A protein and the small-molecule ligand that binds it are described below.
Small molecule (SMILES): CC(=O)N[C@@H]1[C@@H](O)[C@H](O)[C@@H](CO)O[C@H]1O

Sequence of chain 1.A:
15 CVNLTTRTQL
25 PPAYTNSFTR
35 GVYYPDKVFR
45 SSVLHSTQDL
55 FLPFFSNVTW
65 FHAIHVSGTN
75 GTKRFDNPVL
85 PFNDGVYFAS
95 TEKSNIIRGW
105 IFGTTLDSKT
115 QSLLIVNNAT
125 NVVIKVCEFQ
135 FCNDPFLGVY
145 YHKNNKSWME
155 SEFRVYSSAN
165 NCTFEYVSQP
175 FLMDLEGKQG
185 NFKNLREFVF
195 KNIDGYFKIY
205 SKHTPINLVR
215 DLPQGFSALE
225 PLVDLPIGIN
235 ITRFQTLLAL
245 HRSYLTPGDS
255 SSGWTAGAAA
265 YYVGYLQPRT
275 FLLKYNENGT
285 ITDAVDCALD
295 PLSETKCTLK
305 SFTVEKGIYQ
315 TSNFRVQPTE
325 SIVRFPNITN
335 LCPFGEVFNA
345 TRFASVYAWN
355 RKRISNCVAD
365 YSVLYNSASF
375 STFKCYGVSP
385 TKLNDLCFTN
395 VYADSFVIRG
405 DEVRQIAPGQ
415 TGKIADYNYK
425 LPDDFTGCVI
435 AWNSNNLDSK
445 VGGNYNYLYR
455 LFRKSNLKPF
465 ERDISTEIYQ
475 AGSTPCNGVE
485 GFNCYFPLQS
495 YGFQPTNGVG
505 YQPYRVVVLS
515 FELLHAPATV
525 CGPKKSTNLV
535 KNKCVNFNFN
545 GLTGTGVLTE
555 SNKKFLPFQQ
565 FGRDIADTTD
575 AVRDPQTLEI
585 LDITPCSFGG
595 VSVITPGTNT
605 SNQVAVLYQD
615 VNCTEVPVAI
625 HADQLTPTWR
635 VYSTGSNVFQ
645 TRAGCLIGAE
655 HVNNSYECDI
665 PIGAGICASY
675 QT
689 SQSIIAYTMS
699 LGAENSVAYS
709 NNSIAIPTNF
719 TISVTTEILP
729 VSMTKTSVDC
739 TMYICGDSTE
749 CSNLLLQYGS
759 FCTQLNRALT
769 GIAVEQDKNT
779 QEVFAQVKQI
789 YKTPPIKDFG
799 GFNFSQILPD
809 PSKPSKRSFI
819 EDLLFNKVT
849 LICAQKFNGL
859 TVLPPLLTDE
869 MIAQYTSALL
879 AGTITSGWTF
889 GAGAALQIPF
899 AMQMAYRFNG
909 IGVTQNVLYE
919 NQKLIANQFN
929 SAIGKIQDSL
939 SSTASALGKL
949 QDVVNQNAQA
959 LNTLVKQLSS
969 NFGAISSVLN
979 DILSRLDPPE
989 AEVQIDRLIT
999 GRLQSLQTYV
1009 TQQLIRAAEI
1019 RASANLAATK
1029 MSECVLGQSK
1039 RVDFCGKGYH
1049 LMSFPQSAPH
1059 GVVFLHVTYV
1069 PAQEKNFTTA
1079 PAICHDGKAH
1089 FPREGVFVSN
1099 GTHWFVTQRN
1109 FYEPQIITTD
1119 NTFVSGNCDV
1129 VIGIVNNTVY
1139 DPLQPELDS

Sequence of chain 1.B:
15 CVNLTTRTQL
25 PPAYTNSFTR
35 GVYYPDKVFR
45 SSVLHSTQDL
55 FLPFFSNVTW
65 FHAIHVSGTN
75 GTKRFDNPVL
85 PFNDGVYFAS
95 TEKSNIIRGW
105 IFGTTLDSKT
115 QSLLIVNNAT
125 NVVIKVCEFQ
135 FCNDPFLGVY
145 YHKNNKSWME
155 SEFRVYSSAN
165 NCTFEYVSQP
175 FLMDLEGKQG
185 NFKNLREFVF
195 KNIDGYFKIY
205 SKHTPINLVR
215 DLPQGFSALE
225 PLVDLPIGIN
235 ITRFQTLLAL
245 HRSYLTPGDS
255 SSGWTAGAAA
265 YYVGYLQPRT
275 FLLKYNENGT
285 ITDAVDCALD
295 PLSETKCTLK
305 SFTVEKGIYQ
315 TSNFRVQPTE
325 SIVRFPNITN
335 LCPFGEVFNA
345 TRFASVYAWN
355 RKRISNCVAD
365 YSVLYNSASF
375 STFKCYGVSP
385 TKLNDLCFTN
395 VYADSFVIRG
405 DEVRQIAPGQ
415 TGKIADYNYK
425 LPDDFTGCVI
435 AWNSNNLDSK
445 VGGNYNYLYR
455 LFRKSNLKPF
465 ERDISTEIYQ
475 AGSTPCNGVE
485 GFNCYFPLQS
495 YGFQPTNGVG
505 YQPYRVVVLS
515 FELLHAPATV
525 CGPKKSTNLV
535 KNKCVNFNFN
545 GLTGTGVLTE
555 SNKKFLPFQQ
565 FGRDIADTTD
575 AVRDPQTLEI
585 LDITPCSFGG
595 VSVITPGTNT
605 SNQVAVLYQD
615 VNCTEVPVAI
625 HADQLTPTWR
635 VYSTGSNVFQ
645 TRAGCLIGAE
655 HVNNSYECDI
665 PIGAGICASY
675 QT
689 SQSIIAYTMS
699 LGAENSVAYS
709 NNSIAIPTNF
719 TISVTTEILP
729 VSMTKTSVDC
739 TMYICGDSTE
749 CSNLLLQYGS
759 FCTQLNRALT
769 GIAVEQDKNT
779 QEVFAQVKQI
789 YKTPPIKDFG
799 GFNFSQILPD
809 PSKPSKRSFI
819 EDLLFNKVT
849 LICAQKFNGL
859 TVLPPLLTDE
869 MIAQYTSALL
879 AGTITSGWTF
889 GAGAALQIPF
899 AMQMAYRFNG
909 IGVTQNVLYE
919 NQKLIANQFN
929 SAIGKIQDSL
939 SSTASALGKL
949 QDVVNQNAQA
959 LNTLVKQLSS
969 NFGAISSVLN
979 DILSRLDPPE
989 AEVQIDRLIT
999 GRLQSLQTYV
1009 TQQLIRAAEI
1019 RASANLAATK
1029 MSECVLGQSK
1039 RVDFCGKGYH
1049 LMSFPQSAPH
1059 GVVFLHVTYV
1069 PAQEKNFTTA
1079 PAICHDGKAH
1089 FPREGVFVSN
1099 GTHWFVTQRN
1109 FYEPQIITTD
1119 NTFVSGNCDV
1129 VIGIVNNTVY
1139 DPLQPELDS

Binding-site contacts:
Ligand atom O4 contacts residue LYS558 of chain 1.B at 4.3 Å.
Ligand atom C2 contacts residue GLU281 of chain 1.A at 3.2 Å.
Ligand atom C7 contacts residue GLU281 of chain 1.A at 3.0 Å.
Ligand atom C1 contacts residue ASN282 of chain 1.A at 3.3 Å.
Ligand atom O3 contacts residue GLU281 of chain 1.A at 2.8 Å (salt-bridge).
Ligand atom O6 contacts residue LYS558 of chain 1.B at 4.4 Å.
Ligand atom C8 contacts residue GLU281 of chain 1.A at 3.1 Å.
Ligand atom N2 contacts residue GLU281 of chain 1.A at 2.3 Å (salt-bridge).
Ligand atom N2 contacts residue ASN282 of chain 1.A at 4.1 Å.
Ligand atom C2 contacts residue ASN282 of chain 1.A at 4.2 Å.
Ligand atom C3 contacts residue ASN282 of chain 1.A at 4.0 Å.
Ligand atom O5 contacts residue ASN282 of chain 1.A at 3.7 Å.
Ligand atom O6 contacts residue ASN282 of chain 1.A at 4.2 Å.
Ligand atom C3 contacts residue GLU281 of chain 1.A at 3.0 Å.
Ligand atom C5 contacts residue ASN282 of chain 1.A at 3.8 Å.
Ligand atom C6 contacts residue LYS558 of chain 1.B at 4.3 Å.
Ligand atom C1 contacts residue GLU281 of chain 1.A at 4.3 Å.
Ligand atom O7 contacts residue GLU281 of chain 1.A at 4.0 Å.